Sequence of chain 1.A:
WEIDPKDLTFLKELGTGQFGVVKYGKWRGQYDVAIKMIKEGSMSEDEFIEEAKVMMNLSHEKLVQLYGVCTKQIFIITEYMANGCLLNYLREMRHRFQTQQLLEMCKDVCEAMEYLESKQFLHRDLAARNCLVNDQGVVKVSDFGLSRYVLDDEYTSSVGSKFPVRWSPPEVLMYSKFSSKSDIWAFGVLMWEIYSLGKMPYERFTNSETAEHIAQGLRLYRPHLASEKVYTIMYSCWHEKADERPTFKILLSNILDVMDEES

A small-molecule ligand and the protein it binds are described below.
Small molecule (SMILES): O=C(Nc1cccc([C@@H]2CN(c3ncnc4[nH]ccc34)CCN2CCO)c1)Nc1c(F)cccc1N1CCCC1

Binding-site contacts:
Ligand atom C7 contacts residue GLY30 of chain 1.A at 3.8 Å.
Ligand atom C14 contacts residue MET58 of chain 1.A at 3.7 Å (hydrophobic).
Ligand atom C16 contacts residue LEU163 of chain 1.A at 3.7 Å (hydrophobic).
Ligand atom N6 contacts residue LEU29 of chain 1.A at 3.5 Å.
Ligand atom C8 contacts residue VAL37 of chain 1.A at 3.6 Å (hydrophobic).
Ligand atom C29 contacts residue ALA49 of chain 1.A at 3.6 Å (hydrophobic).
Ligand atom C20 contacts residue ASN147 of chain 1.A at 3.6 Å.
Ligand atom C21 contacts residue ASP160 of chain 1.A at 3.6 Å.
Ligand atom C29 contacts residue THR95 of chain 1.A at 3.2 Å.
Ligand atom C17 contacts residue PHE34 of chain 1.A at 3.7 Å (hydrophobic).
Ligand atom C19 contacts residue TYR172 of chain 1.A at 3.5 Å (hydrophobic).
Ligand atom C26 contacts residue ALA49 of chain 1.A at 3.7 Å (hydrophobic).
Ligand atom N7 contacts residue MET98 of chain 1.A at 3.0 Å (h-bond).
Ligand atom C4 contacts residue LEU29 of chain 1.A at 3.5 Å (hydrophobic).
Ligand atom C14 contacts residue PHE34 of chain 1.A at 3.7 Å (hydrophobic).
Ligand atom N8 contacts residue GLU96 of chain 1.A at 2.9 Å (salt-bridge).
Ligand atom C16 contacts residue PHE34 of chain 1.A at 3.7 Å (hydrophobic).
Ligand atom C29 contacts residue LEU149 of chain 1.A at 3.4 Å (hydrophobic).
Ligand atom C9 contacts residue VAL37 of chain 1.A at 3.6 Å (hydrophobic).
Ligand atom C10 contacts residue VAL37 of chain 1.A at 3.8 Å (hydrophobic).
Ligand atom F1 contacts residue LYS51 of chain 1.A at 3.6 Å.
Ligand atom C28 contacts residue LEU149 of chain 1.A at 3.4 Å (hydrophobic).
Ligand atom C27 contacts residue LEU149 of chain 1.A at 3.6 Å (hydrophobic).
Ligand atom C7 contacts residue VAL37 of chain 1.A at 3.5 Å (hydrophobic).
Ligand atom C25 contacts residue MET98 of chain 1.A at 3.1 Å (hydrophobic).
Ligand atom N8 contacts residue ALA49 of chain 1.A at 3.2 Å.
Ligand atom C15 contacts residue VAL167 of chain 1.A at 3.6 Å (hydrophobic).
Ligand atom F1 contacts residue ILE53 of chain 1.A at 3.0 Å.
Ligand atom N2 contacts residue ASP160 of chain 1.A at 2.9 Å (salt-bridge).
Ligand atom C8 contacts residue GLY35 of chain 1.A at 3.8 Å.
Ligand atom C6 contacts residue VAL37 of chain 1.A at 3.7 Å (hydrophobic).
Ligand atom N3 contacts residue ASP160 of chain 1.A at 3.0 Å (salt-bridge).
Ligand atom C16 contacts residue VAL167 of chain 1.A at 3.5 Å (hydrophobic).
Ligand atom C11 contacts residue ASP160 of chain 1.A at 3.5 Å.
Ligand atom C25 contacts residue LEU29 of chain 1.A at 3.4 Å (hydrophobic).
Ligand atom C22 contacts residue VAL37 of chain 1.A at 3.7 Å (hydrophobic).
Ligand atom C26 contacts residue LEU149 of chain 1.A at 3.5 Å (hydrophobic).
Ligand atom N8 contacts residue THR95 of chain 1.A at 3.6 Å.
Ligand atom N8 contacts residue LEU149 of chain 1.A at 3.4 Å.
Ligand atom C23 contacts residue VAL37 of chain 1.A at 3.7 Å (hydrophobic).